Sequence of chain 1.A:
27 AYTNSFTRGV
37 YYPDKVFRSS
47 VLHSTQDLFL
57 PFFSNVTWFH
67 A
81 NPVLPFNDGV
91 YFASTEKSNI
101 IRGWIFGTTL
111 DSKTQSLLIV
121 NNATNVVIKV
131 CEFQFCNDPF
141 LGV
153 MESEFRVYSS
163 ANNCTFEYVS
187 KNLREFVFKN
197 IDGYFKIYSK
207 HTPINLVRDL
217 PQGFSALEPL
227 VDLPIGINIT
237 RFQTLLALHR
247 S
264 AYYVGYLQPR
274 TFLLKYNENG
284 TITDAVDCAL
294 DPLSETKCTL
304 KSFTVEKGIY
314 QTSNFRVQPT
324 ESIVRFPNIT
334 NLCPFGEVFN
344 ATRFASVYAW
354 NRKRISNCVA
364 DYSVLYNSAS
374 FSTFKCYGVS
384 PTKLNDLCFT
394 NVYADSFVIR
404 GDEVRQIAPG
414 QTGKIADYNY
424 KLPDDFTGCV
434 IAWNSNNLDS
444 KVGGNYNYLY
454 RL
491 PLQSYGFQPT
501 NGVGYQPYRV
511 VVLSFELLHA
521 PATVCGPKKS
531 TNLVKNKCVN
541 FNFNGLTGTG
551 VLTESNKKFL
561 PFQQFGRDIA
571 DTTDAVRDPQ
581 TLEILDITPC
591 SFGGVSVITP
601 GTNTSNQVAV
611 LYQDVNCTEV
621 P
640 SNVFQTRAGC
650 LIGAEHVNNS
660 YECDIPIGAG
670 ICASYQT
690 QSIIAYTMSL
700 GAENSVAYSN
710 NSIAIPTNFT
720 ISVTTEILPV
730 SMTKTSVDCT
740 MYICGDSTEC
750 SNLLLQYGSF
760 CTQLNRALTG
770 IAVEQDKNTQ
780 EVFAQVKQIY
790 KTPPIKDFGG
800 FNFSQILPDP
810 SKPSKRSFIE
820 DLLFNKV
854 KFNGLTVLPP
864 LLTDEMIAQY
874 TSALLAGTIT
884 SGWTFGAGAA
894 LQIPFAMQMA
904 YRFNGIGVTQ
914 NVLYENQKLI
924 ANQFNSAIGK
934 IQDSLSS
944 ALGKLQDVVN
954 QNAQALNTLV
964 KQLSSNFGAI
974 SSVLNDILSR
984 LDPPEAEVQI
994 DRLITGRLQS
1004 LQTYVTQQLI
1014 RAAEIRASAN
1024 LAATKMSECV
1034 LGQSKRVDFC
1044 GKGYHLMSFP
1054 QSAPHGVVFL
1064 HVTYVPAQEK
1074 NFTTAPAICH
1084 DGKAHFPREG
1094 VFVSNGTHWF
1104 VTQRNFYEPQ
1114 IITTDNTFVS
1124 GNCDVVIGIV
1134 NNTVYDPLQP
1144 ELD

A small-molecule ligand and the protein it binds are described below.
Small molecule (SMILES): CC(=O)N[C@@H]1[C@@H](O)[C@H](O)[C@@H](CO)O[C@H]1O

Binding-site contacts:
Ligand atom O7 contacts residue ASP796 of chain 1.B at 4.3 Å.
Ligand atom C1 contacts residue ASN709 of chain 1.A at 1.4 Å.
Ligand atom C3 contacts residue ASN709 of chain 1.A at 3.9 Å.
Ligand atom C2 contacts residue ASN709 of chain 1.A at 2.7 Å.
Ligand atom O5 contacts residue ASN709 of chain 1.A at 2.2 Å (h-bond).
Ligand atom C8 contacts residue ILE1130 of chain 1.A at 4.2 Å (hydrophobic).
Ligand atom C1 contacts residue ASP796 of chain 1.B at 3.9 Å.
Ligand atom C7 contacts residue ASN709 of chain 1.A at 3.4 Å.
Ligand atom O5 contacts residue ASP796 of chain 1.B at 3.7 Å.
Ligand atom C5 contacts residue ASN709 of chain 1.A at 3.5 Å.
Ligand atom O7 contacts residue ASN709 of chain 1.A at 3.3 Å (h-bond).
Ligand atom C4 contacts residue ASN709 of chain 1.A at 4.3 Å.
Ligand atom C8 contacts residue GLY1131 of chain 1.A at 3.9 Å.
Ligand atom N2 contacts residue ASN709 of chain 1.A at 3.2 Å (h-bond).

Sequence of chain 1.B:
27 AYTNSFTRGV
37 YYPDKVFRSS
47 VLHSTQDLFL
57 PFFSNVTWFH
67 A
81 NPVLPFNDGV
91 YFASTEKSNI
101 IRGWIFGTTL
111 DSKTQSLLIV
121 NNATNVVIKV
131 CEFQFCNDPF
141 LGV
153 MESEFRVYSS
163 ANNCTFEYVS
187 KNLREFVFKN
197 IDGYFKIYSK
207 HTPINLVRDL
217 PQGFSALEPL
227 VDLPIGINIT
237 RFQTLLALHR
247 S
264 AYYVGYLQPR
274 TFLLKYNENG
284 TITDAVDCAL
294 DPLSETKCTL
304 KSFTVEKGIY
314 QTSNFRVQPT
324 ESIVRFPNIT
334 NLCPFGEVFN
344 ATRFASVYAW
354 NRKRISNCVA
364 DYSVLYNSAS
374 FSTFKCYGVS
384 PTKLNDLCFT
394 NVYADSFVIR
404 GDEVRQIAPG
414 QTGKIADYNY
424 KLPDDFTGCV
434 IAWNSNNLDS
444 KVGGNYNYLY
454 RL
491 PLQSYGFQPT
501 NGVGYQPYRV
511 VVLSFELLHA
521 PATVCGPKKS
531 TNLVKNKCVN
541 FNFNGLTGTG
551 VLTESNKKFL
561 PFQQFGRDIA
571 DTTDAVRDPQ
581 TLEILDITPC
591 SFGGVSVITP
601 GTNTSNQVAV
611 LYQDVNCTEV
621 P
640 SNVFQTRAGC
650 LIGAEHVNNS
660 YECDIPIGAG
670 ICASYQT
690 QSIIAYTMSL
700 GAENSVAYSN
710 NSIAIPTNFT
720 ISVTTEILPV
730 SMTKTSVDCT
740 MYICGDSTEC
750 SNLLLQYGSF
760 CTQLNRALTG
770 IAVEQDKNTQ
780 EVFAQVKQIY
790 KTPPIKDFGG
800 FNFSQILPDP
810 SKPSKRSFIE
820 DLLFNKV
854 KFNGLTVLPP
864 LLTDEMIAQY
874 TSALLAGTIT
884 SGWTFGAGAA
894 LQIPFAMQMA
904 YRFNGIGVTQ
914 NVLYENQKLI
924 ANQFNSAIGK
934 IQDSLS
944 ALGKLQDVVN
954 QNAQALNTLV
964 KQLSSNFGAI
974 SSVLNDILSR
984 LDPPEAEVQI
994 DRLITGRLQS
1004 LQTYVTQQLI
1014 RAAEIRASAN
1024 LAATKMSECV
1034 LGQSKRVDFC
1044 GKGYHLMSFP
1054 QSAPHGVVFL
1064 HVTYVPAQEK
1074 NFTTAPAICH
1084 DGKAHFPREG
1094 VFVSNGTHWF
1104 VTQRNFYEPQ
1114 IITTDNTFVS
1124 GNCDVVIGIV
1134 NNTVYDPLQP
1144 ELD